This protein binds this small molecule.
Small molecule (SMILES): O=[N+]([O-])c1cc(S(=O)(=O)C(F)F)ccc1Oc1cc(F)cc(Br)c1

Sequence of chain 1.A:
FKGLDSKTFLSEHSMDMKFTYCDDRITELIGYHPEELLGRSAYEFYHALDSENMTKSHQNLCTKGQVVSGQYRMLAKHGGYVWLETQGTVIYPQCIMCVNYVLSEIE

Binding-site contacts:
Ligand atom O1 contacts residue LEU63 of chain 1.A at 3.6 Å.
Ligand atom O5 contacts residue MET19 of chain 1.A at 3.4 Å.
Ligand atom C8 contacts residue MET76 of chain 1.A at 3.7 Å (hydrophobic).
Ligand atom BR1 contacts residue TYR48 of chain 1.A at 3.6 Å.
Ligand atom O1 contacts residue GLY90 of chain 1.A at 3.3 Å.
Ligand atom C12 contacts residue SER13 of chain 1.A at 3.7 Å.
Ligand atom N1 contacts residue MET19 of chain 1.A at 3.6 Å.
Ligand atom C5 contacts residue TYR74 of chain 1.A at 3.3 Å (hydrophobic).
Ligand atom BR1 contacts residue PHE47 of chain 1.A at 3.6 Å.
Ligand atom C11 contacts residue HIS15 of chain 1.A at 3.7 Å.
Ligand atom O3 contacts residue HIS15 of chain 1.A at 3.4 Å.
Ligand atom O1 contacts residue VAL69 of chain 1.A at 3.3 Å.
Ligand atom O4 contacts residue CYS106 of chain 1.A at 3.7 Å.
Ligand atom O5 contacts residue HIS15 of chain 1.A at 3.1 Å (h-bond).
Ligand atom C12 contacts residue HIS15 of chain 1.A at 3.6 Å.
Ligand atom O4 contacts residue HIS15 of chain 1.A at 3.5 Å.
Ligand atom O4 contacts residue ILE104 of chain 1.A at 3.2 Å.
Ligand atom C7 contacts residue SER59 of chain 1.A at 3.2 Å.
Ligand atom F1 contacts residue SER59 of chain 1.A at 3.2 Å.
Ligand atom C4 contacts residue TYR48 of chain 1.A at 3.5 Å (hydrophobic).
Ligand atom F1 contacts residue MET56 of chain 1.A at 3.3 Å.
Ligand atom C2 contacts residue CYS106 of chain 1.A at 3.6 Å (hydrophobic).
Ligand atom O3 contacts residue ALA44 of chain 1.A at 3.7 Å.
Ligand atom F3 contacts residue ASN108 of chain 1.A at 3.3 Å.
Ligand atom C5 contacts residue TYR48 of chain 1.A at 3.4 Å (hydrophobic).
Ligand atom N1 contacts residue CYS106 of chain 1.A at 3.7 Å.
Ligand atom BR1 contacts residue MET76 of chain 1.A at 3.7 Å.
Ligand atom C8 contacts residue TYR74 of chain 1.A at 3.7 Å (hydrophobic).
Ligand atom F3 contacts residue PHE11 of chain 1.A at 3.1 Å.
Ligand atom N1 contacts residue HIS15 of chain 1.A at 3.6 Å.
Ligand atom F2 contacts residue HIS60 of chain 1.A at 3.4 Å.
Ligand atom O2 contacts residue THR88 of chain 1.A at 3.7 Å.
Ligand atom C6 contacts residue THR88 of chain 1.A at 3.5 Å.
Ligand atom C3 contacts residue CYS106 of chain 1.A at 3.4 Å (hydrophobic).
Ligand atom C10 contacts residue ALA44 of chain 1.A at 3.6 Å (hydrophobic).
Ligand atom O5 contacts residue ALA44 of chain 1.A at 3.6 Å.
Ligand atom C12 contacts residue ASN108 of chain 1.A at 3.6 Å.
Ligand atom O2 contacts residue SER71 of chain 1.A at 3.2 Å.
Ligand atom F2 contacts residue LEU63 of chain 1.A at 3.7 Å.
Ligand atom C9 contacts residue TYR74 of chain 1.A at 3.6 Å (hydrophobic).